This small molecule binds to this protein.
Small molecule (SMILES): CC(=O)N[C@H]1[C@H](O[C@H]2[C@H](O)[C@@H](NC(C)=O)CO[C@@H]2CO)O[C@H](CO)[C@@H](O)[C@@H]1O

Sequence of chain 1.A:
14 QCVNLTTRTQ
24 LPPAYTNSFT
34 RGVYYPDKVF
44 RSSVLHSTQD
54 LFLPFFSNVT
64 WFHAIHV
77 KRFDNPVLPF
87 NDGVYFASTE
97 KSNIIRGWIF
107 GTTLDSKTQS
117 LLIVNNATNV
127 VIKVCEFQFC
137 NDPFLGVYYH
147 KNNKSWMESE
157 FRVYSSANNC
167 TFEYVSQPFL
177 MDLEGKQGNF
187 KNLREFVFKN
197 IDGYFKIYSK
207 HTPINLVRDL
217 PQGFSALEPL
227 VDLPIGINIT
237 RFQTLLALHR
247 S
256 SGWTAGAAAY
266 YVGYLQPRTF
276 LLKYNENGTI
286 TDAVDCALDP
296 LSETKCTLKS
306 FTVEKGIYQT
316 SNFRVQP

Binding-site contacts:
Ligand atom N2 contacts residue VAL127 of chain 1.A at 3.8 Å.
Ligand atom C1 contacts residue GLU154 of chain 1.A at 2.9 Å.
Ligand atom C4 contacts residue ASN122 of chain 1.A at 4.1 Å.
Ligand atom C2 contacts residue ASN125 of chain 1.A at 4.2 Å.
Ligand atom C6 contacts residue GLU154 of chain 1.A at 4.2 Å.
Ligand atom C7 contacts residue ASN122 of chain 1.A at 3.5 Å.
Ligand atom O4 contacts residue GLU154 of chain 1.A at 4.2 Å.
Ligand atom O5 contacts residue ASN125 of chain 1.A at 3.6 Å.
Ligand atom N2 contacts residue ASN122 of chain 1.A at 2.8 Å (h-bond).
Ligand atom O6 contacts residue VAL171 of chain 1.A at 4.2 Å.
Ligand atom C5 contacts residue ASN122 of chain 1.A at 3.5 Å.
Ligand atom C5 contacts residue GLU154 of chain 1.A at 3.1 Å.
Ligand atom N2 contacts residue GLU154 of chain 1.A at 4.4 Å.
Ligand atom O7 contacts residue GLU154 of chain 1.A at 3.0 Å (salt-bridge).
Ligand atom O6 contacts residue ASN125 of chain 1.A at 3.7 Å.
Ligand atom O6 contacts residue ASN74 of chain 1.B at 4.5 Å.
Ligand atom O5 contacts residue ASN122 of chain 1.A at 2.2 Å (h-bond).
Ligand atom O6 contacts residue SER30 of chain 1.B at 3.3 Å (h-bond).
Ligand atom C2 contacts residue VAL127 of chain 1.A at 4.1 Å (hydrophobic).
Ligand atom C6 contacts residue THR124 of chain 1.A at 4.3 Å.
Ligand atom C3 contacts residue GLU154 of chain 1.A at 3.8 Å.
Ligand atom C1 contacts residue ASN122 of chain 1.A at 1.4 Å.
Ligand atom O7 contacts residue ASN122 of chain 1.A at 3.7 Å.
Ligand atom O6 contacts residue GLU154 of chain 1.A at 4.2 Å.
Ligand atom C7 contacts residue GLU154 of chain 1.A at 4.0 Å.
Ligand atom O5 contacts residue GLU154 of chain 1.A at 3.2 Å (salt-bridge).
Ligand atom C2 contacts residue ASN122 of chain 1.A at 2.4 Å.
Ligand atom C3 contacts residue ASN122 of chain 1.A at 3.7 Å.
Ligand atom C4 contacts residue GLU154 of chain 1.A at 3.8 Å.
Ligand atom C2 contacts residue GLU154 of chain 1.A at 3.8 Å.
Ligand atom C1 contacts residue ASN125 of chain 1.A at 3.9 Å.

Sequence of chain 1.B:
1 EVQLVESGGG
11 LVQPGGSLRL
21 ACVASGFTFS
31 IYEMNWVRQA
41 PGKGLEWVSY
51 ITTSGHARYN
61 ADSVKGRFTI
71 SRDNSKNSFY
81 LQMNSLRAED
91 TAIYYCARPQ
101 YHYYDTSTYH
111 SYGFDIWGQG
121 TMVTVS